The protein below binds the small molecule below.
Small molecule (SMILES): Nc1ccn([C@@H]2O[C@H](CO[P](=O)(O)O[C@H]3[C@@H](O)[C@H](n4ccc(N)nc4=O)O[C@@H]3CO[P](=O)(O)O[C@H]3[C@@H](O)[C@H](n4cnc5c(=O)nc(N)[nH]c54)O[C@@H]3CO[P](=O)(O)O[C@H]3[C@@H](O)[C@H](n4ccc(=O)[nH]c4=O)O[C@@H]3CO[P](=O)(O)O[C@H]3[C@@H](O)[C@H](n4cnc5c(N)ncnc54)O[C@@H]3COP(=O)=O)[C@@H](O[P](=O)(O)OC[C@H]3O[C@@H](n4ccc(N)nc4=O)[C@H](O)[C@@H]3O[P](=O)(O)OC[C@H]3O[C@@H](n4cnc5c(=O)nc(N)[nH]c54)[C@H](O)[C@@H]3O[P](=O)(O)OC[C@H]3O[C@@H](n4cnc5c(N)ncnc54)[C@H](O)[C@@H]3O)[C@H]2O)c(=O)n1

Binding-site contacts:
Ligand atom O2' contacts residue LYS44 of chain 1.L at 4.4 Å.
Ligand atom C2 contacts residue MG1 of chain 1.XF at 4.5 Å.
Ligand atom C1' contacts residue MG1 of chain 1.XF at 3.1 Å.
Ligand atom C3' contacts residue MG1 of chain 1.XF at 4.4 Å.
Ligand atom N1 contacts residue MG1 of chain 1.XF at 4.3 Å.
Ligand atom O4' contacts residue MG1 of chain 1.XF at 3.9 Å.
Ligand atom C4' contacts residue MG1 of chain 1.XF at 4.3 Å.
Ligand atom O2 contacts residue MG1 of chain 1.XF at 3.7 Å.
Ligand atom OP1 contacts residue LYS44 of chain 1.L at 3.7 Å.
Ligand atom P contacts residue MG1 of chain 1.WF at 3.3 Å.
Ligand atom OP1 contacts residue MG1 of chain 1.WF at 1.8 Å.
Ligand atom C5' contacts residue LYS44 of chain 1.L at 3.9 Å.
Ligand atom O3' contacts residue LYS44 of chain 1.L at 3.5 Å (salt-bridge).
Ligand atom C2' contacts residue MG1 of chain 1.XF at 3.2 Å.
Ligand atom O5' contacts residue MG1 of chain 1.WF at 3.9 Å.
Ligand atom P contacts residue LYS44 of chain 1.L at 4.2 Å.
Ligand atom O2' contacts residue PRO45 of chain 1.L at 4.4 Å.
Ligand atom O2' contacts residue MG1 of chain 1.XF at 2.3 Å.
Ligand atom OP2 contacts residue MG1 of chain 1.WF at 3.8 Å.
Ligand atom OP1 contacts residue PRO45 of chain 1.L at 3.9 Å.
Ligand atom OP1 contacts residue MG1 of chain 1.XF at 3.9 Å.
Ligand atom O3' contacts residue MG1 of chain 1.WF at 4.2 Å.

Sequence of chain 1.L:
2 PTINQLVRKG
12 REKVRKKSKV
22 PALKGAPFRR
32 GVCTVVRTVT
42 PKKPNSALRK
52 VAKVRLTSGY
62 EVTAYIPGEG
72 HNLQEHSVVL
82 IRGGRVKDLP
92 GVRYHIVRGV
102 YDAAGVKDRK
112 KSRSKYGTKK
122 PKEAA